Sequence of chain 1.L:
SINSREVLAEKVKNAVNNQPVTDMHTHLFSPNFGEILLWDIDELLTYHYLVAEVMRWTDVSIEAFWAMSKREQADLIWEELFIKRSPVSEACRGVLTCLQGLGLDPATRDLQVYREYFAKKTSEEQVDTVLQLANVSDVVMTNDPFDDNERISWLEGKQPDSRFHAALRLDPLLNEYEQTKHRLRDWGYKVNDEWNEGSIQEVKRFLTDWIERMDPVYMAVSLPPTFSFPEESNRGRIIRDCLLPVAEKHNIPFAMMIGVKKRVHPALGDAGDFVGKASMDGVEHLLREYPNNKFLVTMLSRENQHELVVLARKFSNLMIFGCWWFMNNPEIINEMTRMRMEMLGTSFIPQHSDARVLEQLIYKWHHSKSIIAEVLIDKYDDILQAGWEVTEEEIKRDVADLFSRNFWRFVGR

Binding-site contacts:
Ligand atom C4 contacts residue ZN1 of chain 1.ZA at 3.6 Å.
Ligand atom C3 contacts residue HIS49 of chain 1.L at 3.9 Å.
Ligand atom O6A contacts residue ARG170 of chain 1.L at 2.6 Å (salt-bridge).
Ligand atom C2 contacts residue ZN1 of chain 1.ZA at 3.8 Å.
Ligand atom O6B contacts residue ARG170 of chain 1.L at 3.0 Å (salt-bridge).
Ligand atom O6A contacts residue MET258 of chain 1.L at 3.5 Å.
Ligand atom C1 contacts residue TRP326 of chain 1.L at 3.5 Å (hydrophobic).
Ligand atom O3 contacts residue HIS49 of chain 1.L at 2.9 Å (h-bond).
Ligand atom C6 contacts residue TRP325 of chain 1.L at 3.9 Å (hydrophobic).
Ligand atom O1 contacts residue TYR50 of chain 1.L at 2.5 Å (h-bond).
Ligand atom C5 contacts residue TRP325 of chain 1.L at 3.5 Å (hydrophobic).
Ligand atom C3 contacts residue ARG357 of chain 1.L at 3.8 Å.
Ligand atom C1 contacts residue TYR50 of chain 1.L at 3.3 Å (hydrophobic).
Ligand atom C4 contacts residue ARG357 of chain 1.L at 3.7 Å.
Ligand atom C6 contacts residue MET258 of chain 1.L at 3.5 Å (hydrophobic).
Ligand atom O5 contacts residue ZN1 of chain 1.ZA at 2.1 Å.
Ligand atom O5 contacts residue HIS28 of chain 1.L at 3.7 Å.
Ligand atom O5 contacts residue HIS26 of chain 1.L at 3.8 Å.
Ligand atom C3 contacts residue TRP326 of chain 1.L at 4.0 Å (hydrophobic).
Ligand atom C2 contacts residue ARG357 of chain 1.L at 3.9 Å.
Ligand atom C6 contacts residue ARG170 of chain 1.L at 3.4 Å.
Ligand atom O4 contacts residue ARG357 of chain 1.L at 3.8 Å.
Ligand atom C6 contacts residue ZN1 of chain 1.ZA at 3.1 Å.
Ligand atom O2 contacts residue HIS49 of chain 1.L at 3.4 Å (h-bond).
Ligand atom O6B contacts residue MET258 of chain 1.L at 3.2 Å.
Ligand atom C6 contacts residue HIS28 of chain 1.L at 4.0 Å.
Ligand atom C4 contacts residue HIS28 of chain 1.L at 3.8 Å.
Ligand atom O1 contacts residue ASP355 of chain 1.L at 3.3 Å (salt-bridge).
Ligand atom O6A contacts residue SER223 of chain 1.L at 3.6 Å.
Ligand atom O2 contacts residue ARG357 of chain 1.L at 2.7 Å (salt-bridge).
Ligand atom O6B contacts residue HIS28 of chain 1.L at 3.2 Å (h-bond).
Ligand atom O6A contacts residue TRP325 of chain 1.L at 3.7 Å.
Ligand atom O1 contacts residue TRP326 of chain 1.L at 3.7 Å.
Ligand atom O3 contacts residue ARG357 of chain 1.L at 3.0 Å (salt-bridge).
Ligand atom C2 contacts residue ASP355 of chain 1.L at 3.8 Å.
Ligand atom O5 contacts residue TRP325 of chain 1.L at 2.8 Å (h-bond).
Ligand atom O5 contacts residue ASP355 of chain 1.L at 3.2 Å (salt-bridge).
Ligand atom O6B contacts residue ZN1 of chain 1.ZA at 2.4 Å.
Ligand atom C5 contacts residue ZN1 of chain 1.ZA at 3.0 Å.
Ligand atom O6B contacts residue HIS26 of chain 1.L at 3.3 Å (h-bond).

The small molecule below binds the protein below.
Small molecule (SMILES): O=C[C@H](O)[C@@H](O)[C@H](O)[C@H](O)C(=O)O